Sequence of chain 2.A:
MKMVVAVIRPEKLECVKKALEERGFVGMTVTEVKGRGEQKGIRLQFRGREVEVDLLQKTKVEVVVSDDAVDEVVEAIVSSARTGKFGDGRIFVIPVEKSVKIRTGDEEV

This protein binds this small molecule.
Small molecule (SMILES): O=C(O)CCC(=O)C(=O)O

Binding-site contacts:
Ligand atom O4 contacts residue PHE86 of chain 2.A at 4.0 Å.
Ligand atom C1 contacts residue GLN39 of chain 2.A at 3.4 Å.
Ligand atom C4 contacts residue ILE42 of chain 2.A at 3.4 Å (hydrophobic).
Ligand atom C5 contacts residue PHE86 of chain 2.A at 4.0 Å (hydrophobic).
Ligand atom O3 contacts residue LYS58 of chain 2.A at 2.8 Å (salt-bridge).
Ligand atom O5 contacts residue GLN39 of chain 2.A at 2.9 Å (h-bond).
Ligand atom O1 contacts residue LYS40 of chain 2.A at 3.5 Å (salt-bridge).
Ligand atom O4 contacts residue GLY87 of chain 2.A at 3.8 Å.
Ligand atom C1 contacts residue MG1 of chain 2.D at 2.9 Å.
Ligand atom C3 contacts residue LEU56 of chain 2.A at 3.9 Å (hydrophobic).
Ligand atom O2 contacts residue GLY37 of chain 2.A at 3.0 Å (h-bond).
Ligand atom O3 contacts residue LEU56 of chain 2.A at 3.9 Å.
Ligand atom C2 contacts residue ATP1 of chain 2.F at 3.5 Å.
Ligand atom O1 contacts residue MG1 of chain 2.D at 4.0 Å.
Ligand atom O5 contacts residue GLY87 of chain 2.A at 3.1 Å (h-bond).
Ligand atom O2 contacts residue GLN39 of chain 2.A at 2.7 Å (h-bond).
Ligand atom C1 contacts residue GLY37 of chain 2.A at 3.2 Å.
Ligand atom C2 contacts residue MG1 of chain 2.D at 3.0 Å.
Ligand atom O1 contacts residue GLN39 of chain 2.A at 4.0 Å.
Ligand atom C5 contacts residue LYS58 of chain 2.A at 3.4 Å.
Ligand atom O3 contacts residue GLY87 of chain 2.A at 3.5 Å.
Ligand atom O5 contacts residue MG1 of chain 2.D at 2.2 Å.
Ligand atom C4 contacts residue GLY87 of chain 2.A at 4.1 Å.
Ligand atom C2 contacts residue GLN39 of chain 2.A at 3.4 Å.
Ligand atom O4 contacts residue LYS58 of chain 2.A at 3.1 Å (salt-bridge).
Ligand atom C1 contacts residue ATP1 of chain 2.F at 3.5 Å.
Ligand atom O4 contacts residue ARG9 of chain 2.A at 3.5 Å (salt-bridge).
Ligand atom C3 contacts residue GLY41 of chain 2.A at 3.5 Å.
Ligand atom O2 contacts residue ATP1 of chain 2.F at 3.0 Å (h-bond).
Ligand atom O1 contacts residue ARG36 of chain 2.A at 3.6 Å.
Ligand atom C1 contacts residue GLY41 of chain 2.A at 3.8 Å.
Ligand atom O2 contacts residue MG1 of chain 2.D at 2.1 Å.
Ligand atom O1 contacts residue GLY37 of chain 2.A at 2.9 Å (h-bond).
Ligand atom O5 contacts residue PHE86 of chain 2.A at 3.4 Å.
Ligand atom C3 contacts residue ILE42 of chain 2.A at 3.7 Å (hydrophobic).
Ligand atom O5 contacts residue ATP1 of chain 2.F at 3.0 Å (h-bond).
Ligand atom O1 contacts residue GLY41 of chain 2.A at 2.7 Å (h-bond).
Ligand atom C4 contacts residue PHE86 of chain 2.A at 3.8 Å (hydrophobic).
Ligand atom C5 contacts residue GLY87 of chain 2.A at 3.5 Å.
Ligand atom O2 contacts residue GLU38 of chain 2.A at 3.3 Å (salt-bridge).